The small molecule below binds the protein below.
Small molecule (SMILES): C[C@H](CCC(=O)NCCC[N+](C)(C)CC(O)CS(=O)(=O)O)[C@H]1CC[C@H]2[C@@H]3[C@H](O)C[C@@H]4C[C@H](O)CC[C@]4(C)[C@H]3C[C@H](O)[C@]12C

Binding-site contacts:
Ligand atom C20 contacts residue VAL231 of chain 1.A at 4.2 Å (hydrophobic).
Ligand atom C18 contacts residue TYR289 of chain 1.A at 4.1 Å (hydrophobic).
Ligand atom C10 contacts residue TYR289 of chain 1.A at 4.2 Å (hydrophobic).
Ligand atom C17 contacts residue LYS288 of chain 1.A at 3.6 Å.
Ligand atom C14 contacts residue LYS288 of chain 1.A at 4.5 Å.
Ligand atom C17 contacts residue TYR289 of chain 1.A at 4.1 Å (hydrophobic).
Ligand atom C20 contacts residue ARG197 of chain 1.A at 4.4 Å.
Ligand atom O4 contacts residue ARG197 of chain 1.A at 4.4 Å.
Ligand atom C16 contacts residue LYS288 of chain 1.A at 3.7 Å.
Ligand atom O3 contacts residue LYS288 of chain 1.A at 4.1 Å.
Ligand atom C8 contacts residue ASP291 of chain 1.A at 4.2 Å.
Ligand atom C22 contacts residue VAL231 of chain 1.A at 3.6 Å (hydrophobic).
Ligand atom O3 contacts residue ASP291 of chain 1.A at 4.0 Å.
Ligand atom C7 contacts residue ASP291 of chain 1.A at 4.0 Å.
Ligand atom C11 contacts residue TYR289 of chain 1.A at 3.5 Å (hydrophobic).
Ligand atom C8 contacts residue VAL231 of chain 1.A at 4.4 Å (hydrophobic).
Ligand atom C5 contacts residue ARG197 of chain 1.A at 4.0 Å.
Ligand atom C7 contacts residue TYR289 of chain 1.A at 4.3 Å (hydrophobic).
Ligand atom C10 contacts residue VAL231 of chain 1.A at 4.2 Å (hydrophobic).
Ligand atom C4 contacts residue ARG197 of chain 1.A at 3.5 Å.
Ligand atom C15 contacts residue LYS288 of chain 1.A at 4.3 Å.
Ligand atom C10 contacts residue GLY230 of chain 1.A at 4.2 Å.
Ligand atom C10 contacts residue ARG197 of chain 1.A at 3.4 Å.
Ligand atom C11 contacts residue ARG197 of chain 1.A at 4.5 Å.
Ligand atom O3 contacts residue TRP290 of chain 1.A at 4.4 Å.
Ligand atom C3 contacts residue ARG197 of chain 1.A at 3.5 Å.

Sequence of chain 1.A:
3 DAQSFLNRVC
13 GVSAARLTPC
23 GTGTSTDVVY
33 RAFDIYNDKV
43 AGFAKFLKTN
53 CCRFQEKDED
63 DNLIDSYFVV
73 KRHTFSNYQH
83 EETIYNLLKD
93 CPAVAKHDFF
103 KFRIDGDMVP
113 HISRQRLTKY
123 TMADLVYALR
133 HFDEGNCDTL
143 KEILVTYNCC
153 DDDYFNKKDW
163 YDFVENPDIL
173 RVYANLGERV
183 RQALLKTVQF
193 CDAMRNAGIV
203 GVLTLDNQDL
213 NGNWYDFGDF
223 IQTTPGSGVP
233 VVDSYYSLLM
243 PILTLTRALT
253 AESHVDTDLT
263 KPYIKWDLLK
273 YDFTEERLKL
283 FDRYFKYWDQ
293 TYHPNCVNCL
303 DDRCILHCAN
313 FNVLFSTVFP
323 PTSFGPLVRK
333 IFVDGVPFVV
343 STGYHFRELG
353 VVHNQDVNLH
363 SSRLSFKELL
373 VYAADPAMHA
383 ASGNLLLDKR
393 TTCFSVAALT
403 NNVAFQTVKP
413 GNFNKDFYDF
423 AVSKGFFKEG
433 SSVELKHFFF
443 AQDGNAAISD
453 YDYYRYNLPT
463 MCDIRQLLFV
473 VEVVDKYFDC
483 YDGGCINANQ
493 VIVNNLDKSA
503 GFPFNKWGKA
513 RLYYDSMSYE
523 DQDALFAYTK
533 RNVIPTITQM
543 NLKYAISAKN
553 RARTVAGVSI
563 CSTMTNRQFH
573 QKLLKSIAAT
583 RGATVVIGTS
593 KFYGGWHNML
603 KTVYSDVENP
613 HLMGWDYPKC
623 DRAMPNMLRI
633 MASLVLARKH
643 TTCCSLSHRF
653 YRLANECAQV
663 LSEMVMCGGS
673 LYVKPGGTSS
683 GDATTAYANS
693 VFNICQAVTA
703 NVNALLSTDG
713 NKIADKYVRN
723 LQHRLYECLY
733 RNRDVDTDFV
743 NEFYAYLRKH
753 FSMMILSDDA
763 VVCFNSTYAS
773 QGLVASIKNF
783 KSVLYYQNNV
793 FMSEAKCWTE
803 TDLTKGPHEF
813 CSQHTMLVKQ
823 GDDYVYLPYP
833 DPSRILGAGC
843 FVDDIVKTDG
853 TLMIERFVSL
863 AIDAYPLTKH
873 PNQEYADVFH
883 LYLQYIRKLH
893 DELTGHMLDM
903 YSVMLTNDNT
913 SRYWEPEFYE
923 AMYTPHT